Sequence of chain 1.A:
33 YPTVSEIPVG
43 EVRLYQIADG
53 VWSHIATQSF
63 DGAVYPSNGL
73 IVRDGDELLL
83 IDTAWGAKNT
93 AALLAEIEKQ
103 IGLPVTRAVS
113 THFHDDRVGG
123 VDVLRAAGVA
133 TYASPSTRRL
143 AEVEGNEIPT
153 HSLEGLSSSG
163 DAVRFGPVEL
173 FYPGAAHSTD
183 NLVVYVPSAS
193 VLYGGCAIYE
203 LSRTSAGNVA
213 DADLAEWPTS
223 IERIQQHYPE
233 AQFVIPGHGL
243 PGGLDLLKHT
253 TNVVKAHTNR

The small molecule below binds the protein below.
Small molecule (SMILES): C=CC[C@H]1c2cccc(C(=O)O)c2C(=O)N1c1cccc(OC)c1

Binding-site contacts:
Ligand atom C14 contacts residue TRP87 of chain 1.A at 3.3 Å (hydrophobic).
Ligand atom C04 contacts residue HIS240 of chain 1.A at 3.5 Å.
Ligand atom O09 contacts residue ASN210 of chain 1.A at 2.7 Å (h-bond).
Ligand atom C13 contacts residue HIS240 of chain 1.A at 3.7 Å.
Ligand atom C02 contacts residue TYR67 of chain 1.A at 4.0 Å (hydrophobic).
Ligand atom C03 contacts residue TYR67 of chain 1.A at 3.6 Å (hydrophobic).
Ligand atom C01 contacts residue ARG205 of chain 1.A at 3.7 Å.
Ligand atom C15 contacts residue TYR67 of chain 1.A at 3.8 Å (hydrophobic).
Ligand atom C10 contacts residue HIS240 of chain 1.A at 4.0 Å.
Ligand atom C01 contacts residue HIS240 of chain 1.A at 3.8 Å.
Ligand atom O23 contacts residue HIS116 of chain 1.A at 3.9 Å.
Ligand atom C16 contacts residue PHE62 of chain 1.A at 3.3 Å (hydrophobic).
Ligand atom C21 contacts residue HIS116 of chain 1.A at 3.9 Å.
Ligand atom O08 contacts residue TYR201 of chain 1.A at 3.8 Å.
Ligand atom C20 contacts residue HIS116 of chain 1.A at 3.8 Å.
Ligand atom O23 contacts residue PHE62 of chain 1.A at 4.0 Å.
Ligand atom C24 contacts residue ASN210 of chain 1.A at 3.5 Å.
Ligand atom C02 contacts residue HIS240 of chain 1.A at 3.5 Å.
Ligand atom C07 contacts residue ASN210 of chain 1.A at 3.8 Å.
Ligand atom C13 contacts residue TRP87 of chain 1.A at 3.6 Å (hydrophobic).
Ligand atom C24 contacts residue ASP213 of chain 1.A at 4.1 Å.
Ligand atom O11 contacts residue HIS179 of chain 1.A at 3.5 Å.
Ligand atom C06 contacts residue HIS240 of chain 1.A at 3.8 Å.
Ligand atom C21 contacts residue PHE62 of chain 1.A at 3.9 Å (hydrophobic).
Ligand atom N12 contacts residue HIS240 of chain 1.A at 4.1 Å.
Ligand atom C15 contacts residue PHE62 of chain 1.A at 3.9 Å (hydrophobic).
Ligand atom O08 contacts residue HIS179 of chain 1.A at 3.4 Å.
Ligand atom O11 contacts residue ASN210 of chain 1.A at 3.7 Å.
Ligand atom C18 contacts residue TRP87 of chain 1.A at 3.7 Å (hydrophobic).
Ligand atom C19 contacts residue PHE62 of chain 1.A at 4.1 Å (hydrophobic).
Ligand atom O09 contacts residue GLY209 of chain 1.A at 3.2 Å.
Ligand atom C14 contacts residue TYR67 of chain 1.A at 3.8 Å (hydrophobic).
Ligand atom C19 contacts residue TRP87 of chain 1.A at 4.1 Å (hydrophobic).
Ligand atom C05 contacts residue HIS240 of chain 1.A at 3.6 Å.
Ligand atom C18 contacts residue ASP118 of chain 1.A at 3.5 Å.
Ligand atom C03 contacts residue HIS240 of chain 1.A at 3.4 Å.
Ligand atom C19 contacts residue ASP118 of chain 1.A at 3.5 Å.
Ligand atom C24 contacts residue HIS116 of chain 1.A at 3.4 Å.
Ligand atom C20 contacts residue PHE62 of chain 1.A at 3.7 Å (hydrophobic).
Ligand atom C19 contacts residue HIS116 of chain 1.A at 4.0 Å.